Sequence of chain 2.A:
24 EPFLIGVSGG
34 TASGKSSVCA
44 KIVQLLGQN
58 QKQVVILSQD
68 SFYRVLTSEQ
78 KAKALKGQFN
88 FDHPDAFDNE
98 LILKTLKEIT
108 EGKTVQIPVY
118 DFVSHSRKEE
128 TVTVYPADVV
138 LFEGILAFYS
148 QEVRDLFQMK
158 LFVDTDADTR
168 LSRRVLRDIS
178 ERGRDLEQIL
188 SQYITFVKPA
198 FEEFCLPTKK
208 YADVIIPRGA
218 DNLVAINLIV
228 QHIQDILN

Binding-site contacts:
Ligand atom C6 contacts residue ARG171 of chain 2.A at 3.7 Å.
Ligand atom O4 contacts residue PHE119 of chain 2.A at 3.3 Å (h-bond).
Ligand atom OP3 contacts residue MG1 of chain 2.D at 3.9 Å.
Ligand atom N4' contacts residue ASP89 of chain 2.A at 3.5 Å (salt-bridge).
Ligand atom O3' contacts residue ASP89 of chain 2.A at 3.0 Å (salt-bridge).
Ligand atom O3' contacts residue ARG171 of chain 2.A at 2.4 Å (salt-bridge).
Ligand atom C5 contacts residue ARG181 of chain 2.A at 3.9 Å.
Ligand atom C5' contacts residue ASP67 of chain 2.A at 3.7 Å.
Ligand atom OP1 contacts residue MG1 of chain 2.D at 3.5 Å.
Ligand atom OP2 contacts residue ALA35 of chain 2.A at 3.2 Å (h-bond).
Ligand atom OP3 contacts residue ILE142 of chain 2.A at 3.3 Å.
Ligand atom O5' contacts residue ILE142 of chain 2.A at 3.4 Å.
Ligand atom OP3 contacts residue GLU140 of chain 2.A at 3.8 Å.
Ligand atom C3' contacts residue ARG171 of chain 2.A at 3.5 Å.
Ligand atom O4 contacts residue HIS122 of chain 2.A at 3.6 Å.
Ligand atom OP1 contacts residue ASP67 of chain 2.A at 2.8 Å (salt-bridge).
Ligand atom O3' contacts residue THR34 of chain 2.A at 3.7 Å.
Ligand atom O2 contacts residue PHE88 of chain 2.A at 3.6 Å.
Ligand atom C4' contacts residue TYR70 of chain 2.A at 4.0 Å (hydrophobic).
Ligand atom P contacts residue PO41 of chain 2.C at 3.8 Å.
Ligand atom O4' contacts residue TYR70 of chain 2.A at 3.1 Å (h-bond).
Ligand atom C2' contacts residue ASP89 of chain 2.A at 3.4 Å.
Ligand atom OP2 contacts residue THR34 of chain 2.A at 2.6 Å (h-bond).
Ligand atom OP3 contacts residue PO41 of chain 2.C at 3.7 Å.
Ligand atom O2 contacts residue TYR70 of chain 2.A at 2.9 Å (h-bond).
Ligand atom P contacts residue ILE142 of chain 2.A at 3.9 Å.
Ligand atom O5' contacts residue THR34 of chain 2.A at 3.6 Å (h-bond).
Ligand atom C3' contacts residue ASP89 of chain 2.A at 3.1 Å.
Ligand atom C1' contacts residue ARG171 of chain 2.A at 3.5 Å.
Ligand atom P contacts residue THR34 of chain 2.A at 3.7 Å.
Ligand atom N3' contacts residue ASP89 of chain 2.A at 2.7 Å (salt-bridge).
Ligand atom N4' contacts residue ARG171 of chain 2.A at 3.2 Å (salt-bridge).
Ligand atom OP2 contacts residue PO41 of chain 2.C at 2.9 Å (h-bond).
Ligand atom N5' contacts residue ARG171 of chain 2.A at 3.9 Å.
Ligand atom C2' contacts residue ARG171 of chain 2.A at 3.2 Å.
Ligand atom N3' contacts residue VAL194 of chain 2.A at 3.8 Å.
Ligand atom OP3 contacts residue LYS38 of chain 2.A at 2.9 Å (salt-bridge).
Ligand atom C4' contacts residue ARG171 of chain 2.A at 3.8 Å.
Ligand atom OP2 contacts residue ARG174 of chain 2.A at 3.3 Å (salt-bridge).
Ligand atom N3' contacts residue ARG171 of chain 2.A at 3.0 Å (salt-bridge).

The small molecule below binds the protein below.
Small molecule (SMILES): N=[N+]=N[C@@H]1[C@H](O)[C@@H](COP(=O)(O)O)O[C@H]1n1ccc(=O)[nH]c1=O